The small molecule below binds the protein below.
Small molecule (SMILES): N[C@@H](CCC(=O)O)C(=O)O

Sequence of chain 5.A:
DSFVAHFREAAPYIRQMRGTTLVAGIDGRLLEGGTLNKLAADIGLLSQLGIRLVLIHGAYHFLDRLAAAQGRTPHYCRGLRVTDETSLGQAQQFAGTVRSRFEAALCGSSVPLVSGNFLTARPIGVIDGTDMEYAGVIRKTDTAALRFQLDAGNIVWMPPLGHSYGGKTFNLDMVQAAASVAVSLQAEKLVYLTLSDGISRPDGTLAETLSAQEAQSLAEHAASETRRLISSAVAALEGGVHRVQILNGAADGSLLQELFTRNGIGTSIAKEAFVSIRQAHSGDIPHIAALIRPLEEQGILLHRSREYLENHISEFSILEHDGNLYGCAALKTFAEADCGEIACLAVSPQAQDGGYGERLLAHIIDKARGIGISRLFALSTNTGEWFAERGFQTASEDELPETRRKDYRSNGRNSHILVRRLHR

Binding-site contacts:
Ligand atom OXT contacts residue LEU333 of chain 5.A at 3.8 Å.
Ligand atom OE2 contacts residue SER447 of chain 5.A at 2.1 Å (h-bond).
Ligand atom C contacts residue LEU333 of chain 5.A at 4.0 Å (hydrophobic).
Ligand atom OE2 contacts residue ARG445 of chain 5.A at 2.9 Å (salt-bridge).
Ligand atom CB contacts residue ILE332 of chain 5.A at 4.0 Å (hydrophobic).
Ligand atom O contacts residue ARG336 of chain 5.A at 3.3 Å (salt-bridge).
Ligand atom OXT contacts residue CYS376 of chain 5.A at 4.2 Å.
Ligand atom N contacts residue LEU411 of chain 5.A at 2.7 Å (h-bond).
Ligand atom CA contacts residue LEU334 of chain 5.A at 4.4 Å (hydrophobic).
Ligand atom CA contacts residue COA1 of chain 5.B at 4.1 Å.
Ligand atom OE1 contacts residue ARG436 of chain 5.A at 3.1 Å (salt-bridge).
Ligand atom CB contacts residue LEU411 of chain 5.A at 3.7 Å (hydrophobic).
Ligand atom O contacts residue CYS376 of chain 5.A at 2.7 Å (h-bond).
Ligand atom OE1 contacts residue LEU411 of chain 5.A at 3.7 Å.
Ligand atom CD contacts residue SER447 of chain 5.A at 3.2 Å.
Ligand atom OXT contacts residue LEU334 of chain 5.A at 3.0 Å (h-bond).
Ligand atom OE1 contacts residue ARG445 of chain 5.A at 4.2 Å.
Ligand atom OE2 contacts residue LEU411 of chain 5.A at 4.3 Å.
Ligand atom CG contacts residue ARG445 of chain 5.A at 3.2 Å.
Ligand atom CG contacts residue ILE332 of chain 5.A at 3.9 Å (hydrophobic).
Ligand atom C contacts residue CYS376 of chain 5.A at 3.6 Å (hydrophobic).
Ligand atom CB contacts residue LEU334 of chain 5.A at 3.7 Å (hydrophobic).
Ligand atom C contacts residue ARG336 of chain 5.A at 3.5 Å.
Ligand atom CD contacts residue ARG445 of chain 5.A at 3.5 Å.
Ligand atom CG contacts residue LEU411 of chain 5.A at 3.1 Å (hydrophobic).
Ligand atom OE1 contacts residue LEU334 of chain 5.A at 4.2 Å.
Ligand atom CA contacts residue LEU411 of chain 5.A at 3.7 Å (hydrophobic).
Ligand atom CB contacts residue ARG445 of chain 5.A at 4.0 Å.
Ligand atom C contacts residue LEU334 of chain 5.A at 4.1 Å (hydrophobic).
Ligand atom OXT contacts residue ARG336 of chain 5.A at 2.6 Å (salt-bridge).
Ligand atom CA contacts residue ILE332 of chain 5.A at 3.9 Å (hydrophobic).
Ligand atom CD contacts residue SER412 of chain 5.A at 4.4 Å.
Ligand atom OE1 contacts residue SER447 of chain 5.A at 3.7 Å.
Ligand atom O contacts residue ALA375 of chain 5.A at 3.5 Å.
Ligand atom CD contacts residue ARG436 of chain 5.A at 4.3 Å.
Ligand atom CA contacts residue LEU333 of chain 5.A at 4.0 Å (hydrophobic).
Ligand atom CG contacts residue SER412 of chain 5.A at 4.2 Å.
Ligand atom CG contacts residue SER447 of chain 5.A at 4.3 Å.
Ligand atom CD contacts residue LEU411 of chain 5.A at 3.7 Å (hydrophobic).
Ligand atom N contacts residue COA1 of chain 5.B at 3.3 Å (h-bond).